A small-molecule ligand and the protein it binds are described below.
Small molecule (SMILES): Cc1cc(C)cc(Nc2nccc(-n3cc(CN4CC(O)C4)c(C)n3)n2)c1

Binding-site contacts:
Ligand atom CAY contacts residue ARG143 of chain 1.A at 3.2 Å.
Ligand atom CAM contacts residue ASP157 of chain 1.A at 3.6 Å.
Ligand atom CAC contacts residue ASP157 of chain 1.A at 3.4 Å.
Ligand atom CAB contacts residue GLU97 of chain 1.A at 3.2 Å.
Ligand atom OAD contacts residue ARG143 of chain 1.A at 3.0 Å (salt-bridge).
Ligand atom NBA contacts residue LEU146 of chain 1.A at 3.7 Å.
Ligand atom CAK contacts residue VAL30 of chain 1.A at 3.8 Å (hydrophobic).
Ligand atom CAY contacts residue ASN144 of chain 1.A at 3.4 Å.
Ligand atom NAZ contacts residue ASP157 of chain 1.A at 2.7 Å (salt-bridge).
Ligand atom C4 contacts residue ALA45 of chain 1.A at 3.7 Å (hydrophobic).
Ligand atom CAU contacts residue ASP157 of chain 1.A at 3.6 Å.
Ligand atom C6 contacts residue GLU94 of chain 1.A at 3.2 Å.
Ligand atom CAR contacts residue LEU22 of chain 1.A at 3.6 Å (hydrophobic).
Ligand atom C2 contacts residue ALA45 of chain 1.A at 3.8 Å (hydrophobic).
Ligand atom C6 contacts residue ALA45 of chain 1.A at 3.4 Å (hydrophobic).
Ligand atom C4 contacts residue LEU146 of chain 1.A at 3.4 Å (hydrophobic).
Ligand atom CAK contacts residue ASP157 of chain 1.A at 3.5 Å.
Ligand atom C2 contacts residue ALA96 of chain 1.A at 3.6 Å (hydrophobic).
Ligand atom C5 contacts residue ALA45 of chain 1.A at 3.4 Å (hydrophobic).
Ligand atom C6 contacts residue ALA96 of chain 1.A at 3.5 Å (hydrophobic).
Ligand atom C5 contacts residue LEU146 of chain 1.A at 3.8 Å (hydrophobic).
Ligand atom CAI contacts residue GLY99 of chain 1.A at 3.3 Å.
Ligand atom N3 contacts residue LEU146 of chain 1.A at 3.2 Å.
Ligand atom CAS contacts residue GLY99 of chain 1.A at 3.6 Å.
Ligand atom C2 contacts residue LEU146 of chain 1.A at 3.6 Å (hydrophobic).
Ligand atom CAV contacts residue ASP157 of chain 1.A at 3.6 Å.
Ligand atom CAY contacts residue ASP157 of chain 1.A at 3.4 Å.
Ligand atom CAT contacts residue ALA96 of chain 1.A at 3.7 Å (hydrophobic).
Ligand atom CAT contacts residue GLY99 of chain 1.A at 3.8 Å.
Ligand atom N1 contacts residue ALA96 of chain 1.A at 2.9 Å (h-bond).
Ligand atom N1 contacts residue ALA45 of chain 1.A at 3.6 Å.
Ligand atom CAR contacts residue PRO100 of chain 1.A at 3.8 Å (hydrophobic).
Ligand atom CAA contacts residue LEU22 of chain 1.A at 3.3 Å (hydrophobic).
Ligand atom C6 contacts residue MET95 of chain 1.A at 3.9 Å (hydrophobic).
Ligand atom NAQ contacts residue ALA96 of chain 1.A at 3.0 Å (h-bond).
Ligand atom CAJ contacts residue VAL30 of chain 1.A at 3.8 Å (hydrophobic).
Ligand atom NAP contacts residue MET93 of chain 1.A at 3.3 Å.
Ligand atom CAI contacts residue ALA96 of chain 1.A at 3.3 Å (hydrophobic).
Ligand atom CAL contacts residue ASP157 of chain 1.A at 3.1 Å.
Ligand atom CAG contacts residue LEU22 of chain 1.A at 3.8 Å (hydrophobic).

Sequence of chain 1.A:
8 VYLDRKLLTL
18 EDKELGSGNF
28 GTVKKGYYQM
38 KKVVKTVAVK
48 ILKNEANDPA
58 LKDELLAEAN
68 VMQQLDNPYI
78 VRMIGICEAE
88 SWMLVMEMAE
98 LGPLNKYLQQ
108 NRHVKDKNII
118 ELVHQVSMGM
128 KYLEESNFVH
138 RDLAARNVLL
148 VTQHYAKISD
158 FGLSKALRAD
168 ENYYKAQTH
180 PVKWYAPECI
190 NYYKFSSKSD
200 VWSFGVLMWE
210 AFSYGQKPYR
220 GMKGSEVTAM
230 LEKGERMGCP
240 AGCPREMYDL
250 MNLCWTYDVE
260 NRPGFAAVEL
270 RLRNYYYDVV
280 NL